Sequence of chain 2.C:
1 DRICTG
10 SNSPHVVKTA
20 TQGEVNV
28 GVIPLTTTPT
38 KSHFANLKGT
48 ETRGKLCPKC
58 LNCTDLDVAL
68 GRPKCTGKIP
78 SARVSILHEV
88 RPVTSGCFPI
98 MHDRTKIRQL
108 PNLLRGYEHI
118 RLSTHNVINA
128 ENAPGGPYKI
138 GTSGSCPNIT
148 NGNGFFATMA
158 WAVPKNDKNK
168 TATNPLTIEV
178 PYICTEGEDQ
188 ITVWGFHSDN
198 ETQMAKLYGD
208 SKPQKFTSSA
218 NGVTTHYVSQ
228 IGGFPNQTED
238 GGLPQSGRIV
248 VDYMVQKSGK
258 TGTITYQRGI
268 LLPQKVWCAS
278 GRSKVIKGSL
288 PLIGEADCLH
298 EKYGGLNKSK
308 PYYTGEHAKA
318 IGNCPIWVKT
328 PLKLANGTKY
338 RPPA

The small molecule below binds the protein below.
Small molecule (SMILES): CC(=O)N[C@H]1[C@H](O[C@H]2[C@H](O)[C@@H](NC(C)=O)CO[C@@H]2CO)O[C@H](CO)[C@@H](O)[C@@H]1O

Binding-site contacts:
Ligand atom O3 contacts residue GLU292 of chain 2.C at 3.8 Å.
Ligand atom O5 contacts residue ASN304 of chain 2.C at 2.3 Å (h-bond).
Ligand atom C7 contacts residue GLU292 of chain 2.C at 4.1 Å.
Ligand atom N2 contacts residue ASN304 of chain 2.C at 2.6 Å (h-bond).
Ligand atom C1 contacts residue ASN304 of chain 2.C at 1.4 Å.
Ligand atom C8 contacts residue ASN304 of chain 2.C at 3.4 Å.
Ligand atom C1 contacts residue GLU292 of chain 2.C at 4.2 Å.
Ligand atom C5 contacts residue ASN304 of chain 2.C at 3.6 Å.
Ligand atom C7 contacts residue ASN304 of chain 2.C at 3.1 Å.
Ligand atom C8 contacts residue GLU292 of chain 2.C at 3.5 Å.
Ligand atom N2 contacts residue GLU292 of chain 2.C at 3.6 Å (salt-bridge).
Ligand atom O7 contacts residue ASN304 of chain 2.C at 3.8 Å.
Ligand atom O7 contacts residue GLU292 of chain 2.C at 3.8 Å.
Ligand atom C2 contacts residue GLU292 of chain 2.C at 3.9 Å.
Ligand atom C3 contacts residue GLU292 of chain 2.C at 3.4 Å.
Ligand atom C3 contacts residue ASN304 of chain 2.C at 3.6 Å.
Ligand atom C4 contacts residue ASN304 of chain 2.C at 4.1 Å.
Ligand atom C2 contacts residue ASN304 of chain 2.C at 2.2 Å.
Ligand atom C6 contacts residue ASN304 of chain 2.C at 4.5 Å.